The protein below binds the small molecule below.
Small molecule (SMILES): N[C@@H](Cc1c[nH]c2ccccc12)C(=O)O

Binding-site contacts:
Ligand atom CD1 contacts residue SER51 of chain 1.J at 3.5 Å.
Ligand atom OXT contacts residue GLY25 of chain 1.J at 4.0 Å.
Ligand atom CB contacts residue SER51 of chain 1.J at 3.4 Å.
Ligand atom C contacts residue THR50 of chain 1.K at 3.9 Å.
Ligand atom O contacts residue ARG24 of chain 1.J at 3.4 Å.
Ligand atom CA contacts residue SER51 of chain 1.J at 4.0 Å.
Ligand atom NE1 contacts residue GLN45 of chain 1.K at 2.8 Å (h-bond).
Ligand atom CE2 contacts residue GLN45 of chain 1.K at 3.8 Å.
Ligand atom C contacts residue THR47 of chain 1.K at 3.5 Å.
Ligand atom CZ2 contacts residue ILE53 of chain 1.K at 4.0 Å (hydrophobic).
Ligand atom CB contacts residue THR28 of chain 1.J at 3.5 Å.
Ligand atom N contacts residue ARG24 of chain 1.J at 3.9 Å.
Ligand atom CA contacts residue GLY25 of chain 1.J at 3.5 Å.
Ligand atom CZ3 contacts residue GLY21 of chain 1.K at 3.7 Å.
Ligand atom OXT contacts residue THR47 of chain 1.K at 2.6 Å (h-bond).
Ligand atom O contacts residue THR23 of chain 1.J at 3.9 Å.
Ligand atom NE1 contacts residue ALA44 of chain 1.K at 4.0 Å.
Ligand atom CE3 contacts residue HIS32 of chain 1.K at 4.0 Å.
Ligand atom NE1 contacts residue SER51 of chain 1.J at 4.0 Å.
Ligand atom O contacts residue THR47 of chain 1.K at 3.6 Å.
Ligand atom CA contacts residue THR28 of chain 1.J at 3.2 Å.
Ligand atom N contacts residue ASP27 of chain 1.J at 3.1 Å (salt-bridge).
Ligand atom CZ3 contacts residue HIS32 of chain 1.K at 4.0 Å.
Ligand atom CZ2 contacts residue ALA44 of chain 1.K at 3.9 Å (hydrophobic).
Ligand atom O contacts residue GLY25 of chain 1.J at 3.0 Å (h-bond).
Ligand atom CA contacts residue THR23 of chain 1.J at 3.5 Å.
Ligand atom CD1 contacts residue THR47 of chain 1.K at 3.9 Å.
Ligand atom O contacts residue SER51 of chain 1.J at 2.9 Å (h-bond).
Ligand atom C contacts residue GLY25 of chain 1.J at 3.4 Å.
Ligand atom CZ2 contacts residue THR50 of chain 1.K at 3.9 Å.
Ligand atom N contacts residue THR28 of chain 1.J at 2.9 Å (h-bond).
Ligand atom CB contacts residue THR23 of chain 1.J at 3.6 Å.
Ligand atom OXT contacts residue HIS49 of chain 1.K at 3.8 Å.
Ligand atom OXT contacts residue THR50 of chain 1.K at 2.7 Å (h-bond).
Ligand atom C contacts residue SER51 of chain 1.J at 3.6 Å.
Ligand atom CG contacts residue SER51 of chain 1.J at 3.9 Å.
Ligand atom CH2 contacts residue GLY21 of chain 1.K at 3.7 Å.
Ligand atom N contacts residue THR23 of chain 1.J at 2.5 Å (h-bond).
Ligand atom N contacts residue GLY25 of chain 1.J at 2.8 Å (h-bond).
Ligand atom CD1 contacts residue GLN45 of chain 1.K at 3.5 Å.

Sequence of chain 1.K:
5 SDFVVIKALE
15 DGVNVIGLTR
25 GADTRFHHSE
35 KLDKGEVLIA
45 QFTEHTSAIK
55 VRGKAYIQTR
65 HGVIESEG

Sequence of chain 1.J:
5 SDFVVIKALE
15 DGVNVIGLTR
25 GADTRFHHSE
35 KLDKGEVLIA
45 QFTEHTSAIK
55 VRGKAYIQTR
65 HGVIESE